A protein and the small-molecule ligand that binds it are described below.
Small molecule (SMILES): O=C(c1cncc2ccccc12)N1CCN(c2cccc(Cl)c2)C(=O)C1

Sequence of chain 1.B:
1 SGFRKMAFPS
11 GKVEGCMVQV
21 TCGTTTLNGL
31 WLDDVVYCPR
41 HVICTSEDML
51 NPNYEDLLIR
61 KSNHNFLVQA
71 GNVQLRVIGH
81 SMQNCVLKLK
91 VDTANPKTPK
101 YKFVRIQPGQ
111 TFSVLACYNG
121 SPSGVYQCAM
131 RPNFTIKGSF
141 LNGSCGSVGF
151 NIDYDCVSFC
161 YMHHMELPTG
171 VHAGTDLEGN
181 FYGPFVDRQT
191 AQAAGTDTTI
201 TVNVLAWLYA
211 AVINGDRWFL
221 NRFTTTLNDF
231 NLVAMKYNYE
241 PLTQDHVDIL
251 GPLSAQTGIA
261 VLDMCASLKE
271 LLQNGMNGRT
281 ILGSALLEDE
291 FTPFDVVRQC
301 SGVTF

Sequence of chain 1.A:
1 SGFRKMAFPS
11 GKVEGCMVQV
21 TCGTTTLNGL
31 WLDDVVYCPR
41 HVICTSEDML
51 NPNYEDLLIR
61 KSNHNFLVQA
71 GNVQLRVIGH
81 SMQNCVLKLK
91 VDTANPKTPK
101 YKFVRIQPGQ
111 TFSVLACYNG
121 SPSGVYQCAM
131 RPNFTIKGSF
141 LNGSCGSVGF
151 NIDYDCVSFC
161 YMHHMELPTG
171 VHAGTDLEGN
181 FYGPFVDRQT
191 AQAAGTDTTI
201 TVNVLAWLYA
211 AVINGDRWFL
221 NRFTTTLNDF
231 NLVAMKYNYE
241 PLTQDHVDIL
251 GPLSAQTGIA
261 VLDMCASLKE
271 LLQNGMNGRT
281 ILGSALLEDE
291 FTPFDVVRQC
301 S

Binding-site contacts:
Ligand atom C11 contacts residue LEU141 of chain 1.B at 3.7 Å (hydrophobic).
Ligand atom C19 contacts residue LEU141 of chain 1.B at 3.7 Å (hydrophobic).
Ligand atom C19 contacts residue ASN142 of chain 1.B at 3.7 Å.
Ligand atom C18 contacts residue ASN142 of chain 1.B at 3.5 Å.
Ligand atom C1 contacts residue MET49 of chain 1.B at 3.5 Å (hydrophobic).
Ligand atom C15 contacts residue LEU141 of chain 1.B at 3.8 Å (hydrophobic).
Ligand atom O1 contacts residue CYS145 of chain 1.B at 3.5 Å (h-bond).
Ligand atom C2 contacts residue MET49 of chain 1.B at 3.7 Å (hydrophobic).
Ligand atom O1 contacts residue GLY143 of chain 1.B at 3.3 Å (h-bond).
Ligand atom C14 contacts residue GLU166 of chain 1.B at 3.7 Å.
Ligand atom O contacts residue GLU166 of chain 1.B at 3.1 Å (salt-bridge).
Ligand atom N2 contacts residue HIS163 of chain 1.B at 2.8 Å (h-bond).
Ligand atom C5 contacts residue MET49 of chain 1.B at 3.6 Å (hydrophobic).
Ligand atom C contacts residue MET49 of chain 1.B at 3.5 Å (hydrophobic).
Ligand atom C6 contacts residue HIS41 of chain 1.B at 3.8 Å.
Ligand atom C contacts residue MET165 of chain 1.B at 3.7 Å (hydrophobic).
Ligand atom C1 contacts residue ARG188 of chain 1.B at 3.6 Å.
Ligand atom C5 contacts residue HIS164 of chain 1.B at 3.3 Å.
Ligand atom C15 contacts residue PHE140 of chain 1.B at 3.5 Å (hydrophobic).
Ligand atom C12 contacts residue LEU141 of chain 1.B at 3.8 Å (hydrophobic).
Ligand atom C3 contacts residue GLN189 of chain 1.B at 3.8 Å.
Ligand atom N2 contacts residue PHE140 of chain 1.B at 3.6 Å.
Ligand atom C5 contacts residue MET165 of chain 1.B at 3.6 Å (hydrophobic).
Ligand atom O contacts residue DMS1 of chain 1.O at 3.7 Å.
Ligand atom CL contacts residue HIS41 of chain 1.B at 3.6 Å.
Ligand atom C13 contacts residue GLU166 of chain 1.B at 3.4 Å.
Ligand atom O contacts residue MET165 of chain 1.B at 3.4 Å.
Ligand atom C13 contacts residue LEU141 of chain 1.B at 3.7 Å (hydrophobic).
Ligand atom C2 contacts residue GLN189 of chain 1.B at 3.7 Å.
Ligand atom O1 contacts residue ASN142 of chain 1.B at 3.4 Å (h-bond).
Ligand atom C13 contacts residue PHE140 of chain 1.B at 3.3 Å (hydrophobic).
Ligand atom C12 contacts residue SER144 of chain 1.B at 3.3 Å.
Ligand atom N2 contacts residue SER144 of chain 1.B at 3.2 Å (h-bond).
Ligand atom C15 contacts residue GLU166 of chain 1.B at 3.4 Å.
Ligand atom C10 contacts residue CYS145 of chain 1.B at 3.7 Å (hydrophobic).
Ligand atom C1 contacts residue MET165 of chain 1.B at 3.5 Å (hydrophobic).
Ligand atom C14 contacts residue PHE140 of chain 1.B at 3.7 Å (hydrophobic).
Ligand atom CL contacts residue ASP187 of chain 1.B at 3.1 Å.
Ligand atom C12 contacts residue HIS163 of chain 1.B at 3.3 Å.
Ligand atom C14 contacts residue LEU141 of chain 1.B at 3.5 Å (hydrophobic).